Sequence of chain 1.B:
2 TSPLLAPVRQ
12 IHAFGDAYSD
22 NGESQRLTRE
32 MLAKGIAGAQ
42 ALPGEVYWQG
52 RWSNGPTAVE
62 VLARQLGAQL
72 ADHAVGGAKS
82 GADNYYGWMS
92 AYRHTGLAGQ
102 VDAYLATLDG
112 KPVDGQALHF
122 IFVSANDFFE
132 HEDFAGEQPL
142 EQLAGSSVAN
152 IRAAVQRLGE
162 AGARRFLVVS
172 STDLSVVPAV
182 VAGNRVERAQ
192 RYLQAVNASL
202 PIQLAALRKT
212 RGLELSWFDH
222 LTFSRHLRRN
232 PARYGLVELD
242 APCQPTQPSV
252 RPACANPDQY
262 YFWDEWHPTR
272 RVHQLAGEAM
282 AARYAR

Binding-site contacts:
Ligand atom C2 contacts residue TYR87 of chain 1.B at 3.3 Å (hydrophobic).
Ligand atom N1 contacts residue ASN127 of chain 1.B at 3.9 Å.
Ligand atom C10 contacts residue PHE130 of chain 1.B at 3.9 Å (hydrophobic).
Ligand atom C9 contacts residue ACT1 of chain 1.F at 3.8 Å.
Ligand atom C6 contacts residue TRP53 of chain 1.B at 4.0 Å (hydrophobic).
Ligand atom C10 contacts residue ACT1 of chain 1.F at 3.2 Å.
Ligand atom C3 contacts residue TYR87 of chain 1.B at 4.3 Å (hydrophobic).
Ligand atom N1 contacts residue ACT1 of chain 1.F at 4.1 Å.
Ligand atom C8 contacts residue TYR86 of chain 1.B at 3.3 Å (hydrophobic).
Ligand atom C9 contacts residue GLY78 of chain 1.B at 4.1 Å.
Ligand atom C10 contacts residue TRP267 of chain 1.B at 3.7 Å (hydrophobic).
Ligand atom C3 contacts residue TRP267 of chain 1.B at 3.3 Å (hydrophobic).
Ligand atom S24 contacts residue TYR87 of chain 1.B at 4.1 Å.
Ligand atom C5 contacts residue TYR87 of chain 1.B at 4.3 Å (hydrophobic).
Ligand atom C9 contacts residue TYR87 of chain 1.B at 3.8 Å (hydrophobic).
Ligand atom O7 contacts residue TRP53 of chain 1.B at 3.4 Å.
Ligand atom C5 contacts residue TRP53 of chain 1.B at 3.9 Å (hydrophobic).
Ligand atom C5 contacts residue TRP267 of chain 1.B at 3.4 Å (hydrophobic).
Ligand atom C8 contacts residue ASN127 of chain 1.B at 3.8 Å.
Ligand atom O7 contacts residue TRP267 of chain 1.B at 3.5 Å.
Ligand atom S24 contacts residue TRP267 of chain 1.B at 3.5 Å.
Ligand atom C8 contacts residue PHE130 of chain 1.B at 3.9 Å (hydrophobic).
Ligand atom C6 contacts residue TRP267 of chain 1.B at 3.6 Å (hydrophobic).
Ligand atom C9 contacts residue ASN127 of chain 1.B at 3.4 Å.
Ligand atom C5 contacts residue HIS268 of chain 1.B at 4.4 Å.
Ligand atom C9 contacts residue TYR86 of chain 1.B at 3.8 Å (hydrophobic).
Ligand atom N1 contacts residue TYR86 of chain 1.B at 4.3 Å.
Ligand atom N1 contacts residue TYR87 of chain 1.B at 4.3 Å.
Ligand atom C2 contacts residue TYR86 of chain 1.B at 4.2 Å (hydrophobic).
Ligand atom O7 contacts residue ASP265 of chain 1.B at 4.4 Å.
Ligand atom C10 contacts residue ASN127 of chain 1.B at 3.8 Å.
Ligand atom C10 contacts residue HIS268 of chain 1.B at 4.3 Å.
Ligand atom O7 contacts residue TYR87 of chain 1.B at 4.5 Å.
Ligand atom C6 contacts residue ASP265 of chain 1.B at 4.2 Å.
Ligand atom C6 contacts residue TYR48 of chain 1.B at 3.5 Å (hydrophobic).
Ligand atom O7 contacts residue HIS268 of chain 1.B at 3.3 Å.

A protein and the small-molecule ligand that binds it are described below.
Small molecule (SMILES): CC(=O)SCC[N+](C)(C)C